Binding-site contacts:
Ligand atom C contacts residue GLU100 of chain 1.D at 3.9 Å.
Ligand atom CG1 contacts residue LYS32 of chain 1.D at 3.9 Å.
Ligand atom O contacts residue VAL97 of chain 1.E at 3.4 Å (h-bond).
Ligand atom CG1 contacts residue PRO102 of chain 1.D at 3.7 Å (hydrophobic).
Ligand atom N contacts residue ARG101 of chain 1.E at 3.2 Å (salt-bridge).
Ligand atom C contacts residue ARG101 of chain 1.E at 3.8 Å.
Ligand atom N contacts residue ASP104 of chain 1.D at 2.6 Å (salt-bridge).
Ligand atom CG2 contacts residue GLY96 of chain 1.E at 3.9 Å.
Ligand atom N contacts residue GLY101 of chain 1.D at 3.0 Å (h-bond).
Ligand atom CG1 contacts residue GLY101 of chain 1.D at 3.6 Å.
Ligand atom N contacts residue GLU100 of chain 1.D at 3.2 Å (salt-bridge).
Ligand atom C contacts residue LEU99 of chain 1.E at 3.8 Å (hydrophobic).
Ligand atom CG2 contacts residue VAL97 of chain 1.E at 3.8 Å (hydrophobic).
Ligand atom O contacts residue LEU99 of chain 1.E at 3.7 Å.
Ligand atom CG2 contacts residue HIS31 of chain 1.E at 3.6 Å.
Ligand atom CA contacts residue GLY101 of chain 1.D at 3.2 Å.
Ligand atom CB contacts residue GLY96 of chain 1.E at 3.9 Å.
Ligand atom CB contacts residue ASP104 of chain 1.D at 3.5 Å.
Ligand atom CG2 contacts residue HIS31 of chain 1.E at 3.6 Å.
Ligand atom CA contacts residue VAL97 of chain 1.E at 3.1 Å (hydrophobic).
Ligand atom N contacts residue TRP34 of chain 1.D at 4.0 Å.
Ligand atom C contacts residue VAL97 of chain 1.E at 3.6 Å (hydrophobic).
Ligand atom CG2 contacts residue TRP34 of chain 1.D at 4.0 Å (hydrophobic).
Ligand atom O contacts residue GLY96 of chain 1.E at 3.9 Å.
Ligand atom CD1 contacts residue HIS31 of chain 1.E at 3.6 Å.
Ligand atom CA contacts residue ASP104 of chain 1.D at 3.2 Å.
Ligand atom C contacts residue GLY101 of chain 1.D at 3.6 Å.
Ligand atom O contacts residue ARG101 of chain 1.E at 3.0 Å (salt-bridge).
Ligand atom O contacts residue ARG101 of chain 1.E at 2.8 Å (salt-bridge).
Ligand atom CB contacts residue PRO102 of chain 1.D at 3.8 Å (hydrophobic).
Ligand atom CB contacts residue GLU100 of chain 1.D at 3.6 Å.
Ligand atom N contacts residue LEU99 of chain 1.E at 4.0 Å.
Ligand atom N contacts residue GLY96 of chain 1.E at 3.2 Å (h-bond).
Ligand atom C contacts residue TRP34 of chain 1.D at 3.9 Å (hydrophobic).
Ligand atom CB contacts residue TYR37 of chain 1.E at 3.5 Å (hydrophobic).
Ligand atom N contacts residue VAL97 of chain 1.E at 3.4 Å (h-bond).
Ligand atom N contacts residue TRP34 of chain 1.D at 3.3 Å.
Ligand atom CB contacts residue GLY101 of chain 1.D at 3.9 Å.
Ligand atom CA contacts residue TRP34 of chain 1.D at 3.5 Å (hydrophobic).
Ligand atom O contacts residue GLU100 of chain 1.D at 3.6 Å.

This small molecule binds to this protein.
Small molecule (SMILES): CC[C@H](C)[C@H](NC(=O)CNC(=O)[C@@H](NC(=O)[C@H](C)N)C(C)C)C(=O)NCC(=O)N[C@@H](C)C(=O)N[C@H](C=O)C(C)C

Sequence of chain 1.D:
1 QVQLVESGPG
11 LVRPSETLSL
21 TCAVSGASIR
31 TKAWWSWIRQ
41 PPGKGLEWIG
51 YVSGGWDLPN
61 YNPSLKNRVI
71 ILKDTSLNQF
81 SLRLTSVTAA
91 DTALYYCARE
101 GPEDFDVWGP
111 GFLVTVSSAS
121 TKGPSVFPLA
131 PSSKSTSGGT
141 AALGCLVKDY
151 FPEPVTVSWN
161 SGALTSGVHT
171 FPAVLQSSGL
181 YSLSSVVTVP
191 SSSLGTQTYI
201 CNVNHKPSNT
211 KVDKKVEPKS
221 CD

Sequence of chain 1.E:
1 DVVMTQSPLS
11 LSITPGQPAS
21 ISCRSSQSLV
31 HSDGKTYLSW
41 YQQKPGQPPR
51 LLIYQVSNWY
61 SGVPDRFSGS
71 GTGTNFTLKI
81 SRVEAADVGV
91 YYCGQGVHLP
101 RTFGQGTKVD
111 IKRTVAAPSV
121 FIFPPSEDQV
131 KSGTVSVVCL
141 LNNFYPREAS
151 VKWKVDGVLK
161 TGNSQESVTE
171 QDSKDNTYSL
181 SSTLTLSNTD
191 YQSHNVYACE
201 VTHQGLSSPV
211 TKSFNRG